Sequence of chain 1.B:
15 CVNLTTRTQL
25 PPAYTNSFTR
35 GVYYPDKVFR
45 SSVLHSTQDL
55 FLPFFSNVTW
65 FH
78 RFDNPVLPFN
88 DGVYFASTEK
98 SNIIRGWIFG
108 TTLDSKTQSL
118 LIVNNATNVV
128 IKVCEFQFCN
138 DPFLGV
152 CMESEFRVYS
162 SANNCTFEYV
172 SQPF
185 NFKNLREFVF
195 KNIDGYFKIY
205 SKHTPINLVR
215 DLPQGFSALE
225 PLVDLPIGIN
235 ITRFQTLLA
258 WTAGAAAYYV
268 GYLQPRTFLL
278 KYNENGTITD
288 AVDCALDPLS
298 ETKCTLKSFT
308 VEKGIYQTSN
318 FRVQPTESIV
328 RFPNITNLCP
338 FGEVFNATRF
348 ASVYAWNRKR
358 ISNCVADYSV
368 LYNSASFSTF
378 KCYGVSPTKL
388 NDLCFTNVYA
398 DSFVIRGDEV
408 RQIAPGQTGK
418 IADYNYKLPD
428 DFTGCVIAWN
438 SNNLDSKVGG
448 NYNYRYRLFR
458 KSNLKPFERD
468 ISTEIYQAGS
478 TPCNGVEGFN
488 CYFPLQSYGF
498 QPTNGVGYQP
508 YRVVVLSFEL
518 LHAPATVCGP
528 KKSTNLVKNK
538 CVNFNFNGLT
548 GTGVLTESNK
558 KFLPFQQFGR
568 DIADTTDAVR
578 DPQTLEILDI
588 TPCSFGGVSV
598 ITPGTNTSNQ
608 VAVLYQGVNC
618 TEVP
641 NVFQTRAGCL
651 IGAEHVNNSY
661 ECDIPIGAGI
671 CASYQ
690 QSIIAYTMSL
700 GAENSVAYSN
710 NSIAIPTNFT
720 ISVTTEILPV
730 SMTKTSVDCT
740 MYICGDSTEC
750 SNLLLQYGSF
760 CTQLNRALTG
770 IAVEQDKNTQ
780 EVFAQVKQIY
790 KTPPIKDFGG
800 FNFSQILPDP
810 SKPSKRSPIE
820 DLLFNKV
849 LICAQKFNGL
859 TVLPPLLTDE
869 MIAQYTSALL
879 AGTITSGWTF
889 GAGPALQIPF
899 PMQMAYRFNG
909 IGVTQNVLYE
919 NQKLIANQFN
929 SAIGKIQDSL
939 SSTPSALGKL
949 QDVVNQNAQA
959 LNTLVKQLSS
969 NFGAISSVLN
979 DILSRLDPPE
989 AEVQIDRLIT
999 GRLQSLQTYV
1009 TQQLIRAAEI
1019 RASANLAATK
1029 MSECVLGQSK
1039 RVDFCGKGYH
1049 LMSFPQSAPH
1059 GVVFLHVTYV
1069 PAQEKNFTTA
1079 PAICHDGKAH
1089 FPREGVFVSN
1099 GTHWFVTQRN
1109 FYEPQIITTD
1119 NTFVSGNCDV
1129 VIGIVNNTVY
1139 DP

The small molecule below binds the protein below.
Small molecule (SMILES): CC(=O)N[C@@H]1[C@@H](O)[C@H](O)[C@@H](CO)O[C@H]1O

Binding-site contacts:
Ligand atom C8 contacts residue HIS655 of chain 1.B at 3.3 Å.
Ligand atom C3 contacts residue ASN657 of chain 1.B at 3.8 Å.
Ligand atom C2 contacts residue ASN657 of chain 1.B at 2.5 Å.
Ligand atom C1 contacts residue ASN657 of chain 1.B at 1.4 Å.
Ligand atom C7 contacts residue HIS655 of chain 1.B at 4.5 Å.
Ligand atom O7 contacts residue ASN657 of chain 1.B at 3.6 Å.
Ligand atom O5 contacts residue ASN657 of chain 1.B at 2.4 Å (h-bond).
Ligand atom C8 contacts residue VAL656 of chain 1.B at 4.2 Å (hydrophobic).
Ligand atom C4 contacts residue ASN657 of chain 1.B at 4.2 Å.
Ligand atom C8 contacts residue ASN657 of chain 1.B at 4.2 Å.
Ligand atom N2 contacts residue ASN657 of chain 1.B at 3.0 Å (h-bond).
Ligand atom C7 contacts residue ASN657 of chain 1.B at 3.5 Å.
Ligand atom C5 contacts residue ASN657 of chain 1.B at 3.7 Å.